Sequence of chain 1.A:
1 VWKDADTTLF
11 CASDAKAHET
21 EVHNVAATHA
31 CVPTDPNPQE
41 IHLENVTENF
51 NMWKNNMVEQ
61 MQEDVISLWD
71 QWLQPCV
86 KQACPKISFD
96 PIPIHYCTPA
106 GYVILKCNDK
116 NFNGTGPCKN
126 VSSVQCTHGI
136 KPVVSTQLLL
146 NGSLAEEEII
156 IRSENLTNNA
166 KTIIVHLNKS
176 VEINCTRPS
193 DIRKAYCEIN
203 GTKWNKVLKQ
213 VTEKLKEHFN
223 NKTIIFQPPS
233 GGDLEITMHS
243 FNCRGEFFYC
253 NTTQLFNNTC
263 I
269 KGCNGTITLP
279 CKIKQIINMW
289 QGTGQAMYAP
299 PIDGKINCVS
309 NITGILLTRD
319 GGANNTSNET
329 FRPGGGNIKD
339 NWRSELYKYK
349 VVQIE

Binding-site contacts:
Ligand atom O7 contacts residue LEU161 of chain 1.A at 4.1 Å.
Ligand atom C4 contacts residue ASN118 of chain 1.A at 4.2 Å.
Ligand atom C1 contacts residue THR120 of chain 1.A at 4.1 Å.
Ligand atom C2 contacts residue ASN118 of chain 1.A at 2.5 Å.
Ligand atom O6 contacts residue ASN118 of chain 1.A at 4.5 Å.
Ligand atom C5 contacts residue THR120 of chain 1.A at 4.4 Å.
Ligand atom C8 contacts residue SER158 of chain 1.A at 3.4 Å.
Ligand atom C8 contacts residue ILE156 of chain 1.A at 4.4 Å (hydrophobic).
Ligand atom C5 contacts residue ASN118 of chain 1.A at 3.6 Å.
Ligand atom O5 contacts residue ASN118 of chain 1.A at 2.4 Å (h-bond).
Ligand atom N2 contacts residue ASN118 of chain 1.A at 2.8 Å (h-bond).
Ligand atom C3 contacts residue ASN118 of chain 1.A at 3.7 Å.
Ligand atom O7 contacts residue ASN118 of chain 1.A at 3.3 Å (h-bond).
Ligand atom C7 contacts residue LEU161 of chain 1.A at 4.1 Å (hydrophobic).
Ligand atom C7 contacts residue ASN118 of chain 1.A at 3.1 Å.
Ligand atom O7 contacts residue HIS220 of chain 1.A at 3.8 Å.
Ligand atom C1 contacts residue ASN118 of chain 1.A at 1.4 Å.
Ligand atom C8 contacts residue ASN118 of chain 1.A at 4.0 Å.
Ligand atom C8 contacts residue LEU161 of chain 1.A at 3.4 Å (hydrophobic).

The small molecule below binds the protein below.
Small molecule (SMILES): CC(=O)N[C@@H]1[C@@H](O)[C@H](O)[C@@H](CO)O[C@H]1O